Sequence of chain 1.H:
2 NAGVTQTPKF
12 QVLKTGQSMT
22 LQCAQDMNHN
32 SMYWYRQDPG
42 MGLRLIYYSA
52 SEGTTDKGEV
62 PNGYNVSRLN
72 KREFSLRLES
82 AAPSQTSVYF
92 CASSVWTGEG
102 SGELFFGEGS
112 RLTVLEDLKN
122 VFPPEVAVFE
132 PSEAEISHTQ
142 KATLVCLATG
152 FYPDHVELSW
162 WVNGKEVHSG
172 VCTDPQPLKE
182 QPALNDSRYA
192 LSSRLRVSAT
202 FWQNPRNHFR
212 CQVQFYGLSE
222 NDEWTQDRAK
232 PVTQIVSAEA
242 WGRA

Sequence of chain 1.A:
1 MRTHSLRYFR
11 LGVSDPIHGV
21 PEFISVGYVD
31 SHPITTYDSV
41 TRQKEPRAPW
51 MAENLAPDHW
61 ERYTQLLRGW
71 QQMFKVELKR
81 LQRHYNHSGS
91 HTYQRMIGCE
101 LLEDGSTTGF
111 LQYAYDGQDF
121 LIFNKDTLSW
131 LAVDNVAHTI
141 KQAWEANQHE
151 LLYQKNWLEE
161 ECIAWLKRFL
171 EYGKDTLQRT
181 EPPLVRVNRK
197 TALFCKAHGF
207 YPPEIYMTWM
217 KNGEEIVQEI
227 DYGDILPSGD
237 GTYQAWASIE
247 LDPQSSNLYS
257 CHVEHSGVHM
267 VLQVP

The small molecule below binds the protein below.
Small molecule (SMILES): CC(=O)/C=N/c1c(NC[C@H](O)[C@H](O)[C@H](O)CO)[nH]c(=O)[nH]c1=O

Binding-site contacts:
Ligand atom O6 contacts residue LEU67 of chain 1.A at 3.5 Å.
Ligand atom O5 contacts residue ARG10 of chain 1.A at 2.8 Å (salt-bridge).
Ligand atom O1 contacts residue TRP157 of chain 1.A at 3.6 Å.
Ligand atom O4 contacts residue TYR153 of chain 1.A at 2.6 Å (h-bond).
Ligand atom N1 contacts residue TYR8 of chain 1.A at 3.6 Å.
Ligand atom O5 contacts residue SER25 of chain 1.A at 3.6 Å (h-bond).
Ligand atom O4 contacts residue GLN154 of chain 1.A at 2.4 Å (h-bond).
Ligand atom C7 contacts residue ARG10 of chain 1.A at 3.5 Å.
Ligand atom C10 contacts residue SER25 of chain 1.A at 3.7 Å.
Ligand atom O1 contacts residue TYR96 of chain 1.G at 2.9 Å (h-bond).
Ligand atom N2 contacts residue ARG10 of chain 1.A at 3.6 Å.
Ligand atom C contacts residue HIS59 of chain 1.A at 3.7 Å.
Ligand atom C1 contacts residue LYS44 of chain 1.A at 1.4 Å.
Ligand atom C9 contacts residue GLN154 of chain 1.A at 3.3 Å.
Ligand atom C5 contacts residue TYR8 of chain 1.A at 3.6 Å (hydrophobic).
Ligand atom C5 contacts residue TRP157 of chain 1.A at 3.4 Å (hydrophobic).
Ligand atom O6 contacts residue SER25 of chain 1.A at 3.6 Å.
Ligand atom C9 contacts residue TYR153 of chain 1.A at 3.2 Å (hydrophobic).
Ligand atom C8 contacts residue TYR153 of chain 1.A at 3.6 Å (hydrophobic).
Ligand atom O3 contacts residue ARG10 of chain 1.A at 3.0 Å (salt-bridge).
Ligand atom O5 contacts residue TYR8 of chain 1.A at 3.5 Å.
Ligand atom C9 contacts residue ILE97 of chain 1.A at 3.7 Å (hydrophobic).
Ligand atom C4 contacts residue TYR8 of chain 1.A at 3.6 Å (hydrophobic).
Ligand atom C10 contacts residue TYR8 of chain 1.A at 3.3 Å (hydrophobic).
Ligand atom C1 contacts residue TYR63 of chain 1.A at 3.7 Å (hydrophobic).
Ligand atom C8 contacts residue TYR96 of chain 1.G at 3.5 Å (hydrophobic).
Ligand atom N2 contacts residue TYR8 of chain 1.A at 3.4 Å.
Ligand atom C2 contacts residue LYS44 of chain 1.A at 2.6 Å.
Ligand atom C6 contacts residue TRP157 of chain 1.A at 3.4 Å (hydrophobic).
Ligand atom O4 contacts residue ARG95 of chain 1.A at 3.6 Å.
Ligand atom C contacts residue LYS44 of chain 1.A at 2.4 Å.
Ligand atom N contacts residue TYR8 of chain 1.A at 3.5 Å.
Ligand atom O3 contacts residue ARG95 of chain 1.A at 3.2 Å (salt-bridge).
Ligand atom O2 contacts residue ARG10 of chain 1.A at 3.2 Å (salt-bridge).
Ligand atom N3 contacts residue SER25 of chain 1.A at 2.9 Å (h-bond).
Ligand atom C contacts residue TYR8 of chain 1.A at 3.5 Å (hydrophobic).
Ligand atom C11 contacts residue TYR8 of chain 1.A at 3.5 Å (hydrophobic).
Ligand atom C10 contacts residue ARG10 of chain 1.A at 3.5 Å.
Ligand atom C3 contacts residue TYR8 of chain 1.A at 3.5 Å (hydrophobic).
Ligand atom O2 contacts residue ARG95 of chain 1.A at 3.0 Å (salt-bridge).

Sequence of chain 1.G:
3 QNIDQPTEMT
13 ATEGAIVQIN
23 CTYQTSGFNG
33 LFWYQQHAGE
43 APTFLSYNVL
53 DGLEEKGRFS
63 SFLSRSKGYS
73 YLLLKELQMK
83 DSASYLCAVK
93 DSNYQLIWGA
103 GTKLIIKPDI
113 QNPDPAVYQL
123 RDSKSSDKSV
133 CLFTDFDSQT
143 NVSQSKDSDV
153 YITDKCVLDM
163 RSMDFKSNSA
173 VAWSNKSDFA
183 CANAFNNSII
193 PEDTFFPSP